A small-molecule ligand and the protein it binds are described below.
Small molecule (SMILES): N[C@H](CCC(=O)O)C(=O)O

Sequence of chain 1.A:
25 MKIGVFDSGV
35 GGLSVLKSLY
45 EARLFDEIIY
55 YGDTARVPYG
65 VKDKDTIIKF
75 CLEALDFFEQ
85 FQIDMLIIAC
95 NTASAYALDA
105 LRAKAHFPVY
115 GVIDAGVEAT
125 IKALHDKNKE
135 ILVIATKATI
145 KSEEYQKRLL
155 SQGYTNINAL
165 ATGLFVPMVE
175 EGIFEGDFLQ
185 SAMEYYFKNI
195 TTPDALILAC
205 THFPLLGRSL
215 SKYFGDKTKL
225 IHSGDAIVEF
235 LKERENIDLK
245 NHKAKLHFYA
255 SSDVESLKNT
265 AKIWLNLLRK

Binding-site contacts:
Ligand atom C contacts residue THR205 of chain 1.A at 3.9 Å.
Ligand atom O contacts residue CYS204 of chain 1.A at 3.6 Å.
Ligand atom OXT contacts residue THR140 of chain 1.A at 3.8 Å.
Ligand atom CB contacts residue HIS206 of chain 1.A at 3.7 Å.
Ligand atom OXT contacts residue CYS94 of chain 1.A at 4.0 Å.
Ligand atom OE2 contacts residue TYR63 of chain 1.A at 2.8 Å (h-bond).
Ligand atom O contacts residue CYS94 of chain 1.A at 3.9 Å.
Ligand atom CD contacts residue SER32 of chain 1.A at 3.4 Å.
Ligand atom CG contacts residue VAL170 of chain 1.A at 4.0 Å (hydrophobic).
Ligand atom CA contacts residue THR205 of chain 1.A at 3.7 Å.
Ligand atom C contacts residue ASN95 of chain 1.A at 3.6 Å.
Ligand atom N contacts residue CYS94 of chain 1.A at 3.3 Å (h-bond).
Ligand atom CD contacts residue GLY64 of chain 1.A at 3.7 Å.
Ligand atom OE2 contacts residue PRO62 of chain 1.A at 3.4 Å.
Ligand atom C contacts residue CYS204 of chain 1.A at 3.9 Å (hydrophobic).
Ligand atom CG contacts residue SER32 of chain 1.A at 3.7 Å.
Ligand atom N contacts residue THR205 of chain 1.A at 3.0 Å (h-bond).
Ligand atom CD contacts residue TYR63 of chain 1.A at 3.3 Å (hydrophobic).
Ligand atom CG contacts residue HIS206 of chain 1.A at 3.5 Å.
Ligand atom CD contacts residue PRO62 of chain 1.A at 3.5 Å (hydrophobic).
Ligand atom OE2 contacts residue SER32 of chain 1.A at 2.4 Å (h-bond).
Ligand atom OXT contacts residue THR96 of chain 1.A at 3.0 Å (h-bond).
Ligand atom OXT contacts residue CYS204 of chain 1.A at 4.0 Å.
Ligand atom OE2 contacts residue GLY64 of chain 1.A at 3.8 Å.
Ligand atom C contacts residue CYS94 of chain 1.A at 3.6 Å (hydrophobic).
Ligand atom OE1 contacts residue PRO62 of chain 1.A at 3.2 Å.
Ligand atom CB contacts residue THR205 of chain 1.A at 3.9 Å.
Ligand atom OE1 contacts residue GLY64 of chain 1.A at 2.8 Å (h-bond).
Ligand atom N contacts residue ASP31 of chain 1.A at 3.0 Å (salt-bridge).
Ligand atom OE2 contacts residue VAL61 of chain 1.A at 3.7 Å.
Ligand atom OE1 contacts residue THR140 of chain 1.A at 3.9 Å.
Ligand atom C contacts residue THR96 of chain 1.A at 3.8 Å.
Ligand atom CA contacts residue CYS94 of chain 1.A at 3.5 Å (hydrophobic).
Ligand atom CA contacts residue SER32 of chain 1.A at 3.8 Å.
Ligand atom CB contacts residue CYS204 of chain 1.A at 3.6 Å (hydrophobic).
Ligand atom OXT contacts residue ASN95 of chain 1.A at 3.8 Å.
Ligand atom OE1 contacts residue TYR63 of chain 1.A at 3.2 Å (h-bond).
Ligand atom O contacts residue THR205 of chain 1.A at 3.0 Å (h-bond).
Ligand atom O contacts residue ASN95 of chain 1.A at 3.1 Å (h-bond).
Ligand atom N contacts residue SER32 of chain 1.A at 3.1 Å (h-bond).